Binding-site contacts:
Ligand atom C5 contacts residue ASP67 of chain 1.A at 3.8 Å.
Ligand atom N9 contacts residue THR71 of chain 2.A at 3.5 Å.
Ligand atom N7 contacts residue TYR87 of chain 2.A at 3.6 Å.
Ligand atom C11 contacts residue ARG145 of chain 2.A at 3.8 Å.
Ligand atom N9 contacts residue ASP67 of chain 1.A at 2.7 Å (salt-bridge).
Ligand atom N3 contacts residue PHE149 of chain 2.A at 3.8 Å.
Ligand atom C6 contacts residue PHE105 of chain 2.A at 3.6 Å (hydrophobic).
Ligand atom C13 contacts residue GLY142 of chain 2.A at 3.5 Å.
Ligand atom C14 contacts residue TYR138 of chain 2.A at 3.5 Å (hydrophobic).
Ligand atom C15 contacts residue ALA141 of chain 2.A at 4.0 Å (hydrophobic).
Ligand atom N1 contacts residue PHE105 of chain 2.A at 3.3 Å.
Ligand atom C11 contacts residue ASP67 of chain 1.A at 3.5 Å.
Ligand atom C13 contacts residue GLY66 of chain 1.A at 3.6 Å.
Ligand atom C15 contacts residue GLY142 of chain 2.A at 3.8 Å.
Ligand atom N7 contacts residue GLN73 of chain 2.A at 3.0 Å (h-bond).
Ligand atom C5 contacts residue PHE105 of chain 2.A at 3.9 Å (hydrophobic).
Ligand atom C4 contacts residue GLN73 of chain 2.A at 4.0 Å.
Ligand atom C14 contacts residue GLY66 of chain 1.A at 3.4 Å.
Ligand atom O16 contacts residue TYR125 of chain 2.A at 3.7 Å.
Ligand atom C12 contacts residue GLY142 of chain 2.A at 3.8 Å.
Ligand atom C8 contacts residue THR71 of chain 2.A at 3.0 Å.
Ligand atom C12 contacts residue ASP67 of chain 1.A at 3.5 Å.
Ligand atom C14 contacts residue GLY142 of chain 2.A at 3.8 Å.
Ligand atom C4 contacts residue PHE149 of chain 2.A at 4.0 Å (hydrophobic).
Ligand atom C2 contacts residue PHE146 of chain 2.A at 3.6 Å (hydrophobic).
Ligand atom C4 contacts residue TYR87 of chain 2.A at 3.5 Å (hydrophobic).
Ligand atom C2 contacts residue PHE105 of chain 2.A at 3.4 Å (hydrophobic).
Ligand atom N10 contacts residue PHE68 of chain 1.A at 3.9 Å.
Ligand atom C15 contacts residue GLY66 of chain 1.A at 3.8 Å.
Ligand atom O16 contacts residue ILE103 of chain 2.A at 3.5 Å.
Ligand atom C15 contacts residue VAL65 of chain 1.A at 4.0 Å (hydrophobic).
Ligand atom N10 contacts residue ASP67 of chain 1.A at 2.7 Å (salt-bridge).
Ligand atom C15 contacts residue ARG145 of chain 2.A at 3.7 Å.
Ligand atom O16 contacts residue TYR138 of chain 2.A at 2.9 Å (h-bond).
Ligand atom C2 contacts residue PHE149 of chain 2.A at 3.8 Å (hydrophobic).
Ligand atom N3 contacts residue TYR87 of chain 2.A at 2.7 Å (h-bond).
Ligand atom C6 contacts residue ASP67 of chain 1.A at 3.8 Å.
Ligand atom C8 contacts residue VAL89 of chain 2.A at 3.8 Å (hydrophobic).
Ligand atom C8 contacts residue ASP67 of chain 1.A at 3.5 Å.
Ligand atom C2 contacts residue TYR87 of chain 2.A at 3.5 Å (hydrophobic).

A small-molecule ligand and the protein it binds are described below.
Small molecule (SMILES): C/C(=C\CNc1ncnc2[nH]cnc12)CO

Sequence of chain 1.A:
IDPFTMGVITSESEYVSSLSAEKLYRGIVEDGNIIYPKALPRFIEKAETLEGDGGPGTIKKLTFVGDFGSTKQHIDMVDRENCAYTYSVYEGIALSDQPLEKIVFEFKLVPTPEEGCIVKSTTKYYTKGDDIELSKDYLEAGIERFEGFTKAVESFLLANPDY

Sequence of chain 2.A:
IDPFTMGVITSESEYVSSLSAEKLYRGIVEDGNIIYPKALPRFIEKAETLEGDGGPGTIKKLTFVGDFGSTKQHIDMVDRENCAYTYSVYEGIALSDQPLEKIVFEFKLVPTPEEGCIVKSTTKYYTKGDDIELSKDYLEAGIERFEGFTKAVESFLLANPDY